This protein binds this small molecule.
Small molecule (SMILES): O=P(O)(O)OC[C@H]1O[C@H](O[P](=O)(O)OP(=O)(O)O)[C@H](O)[C@@H]1O

Binding-site contacts:
Ligand atom O2P contacts residue GLY99 of chain 2.B at 2.8 Å (h-bond).
Ligand atom O5 contacts residue ASP97 of chain 2.B at 3.7 Å.
Ligand atom O2A contacts residue PHE63 of chain 2.B at 2.7 Å (h-bond).
Ligand atom PB contacts residue MG1 of chain 2.F at 3.1 Å.
Ligand atom PA contacts residue MG1 of chain 2.F at 3.3 Å.
Ligand atom C3 contacts residue MG1 of chain 2.F at 3.0 Å.
Ligand atom O3B contacts residue MG1 of chain 2.F at 2.0 Å.
Ligand atom O3 contacts residue ASP93 of chain 2.B at 2.6 Å (salt-bridge).
Ligand atom PB contacts residue THR38 of chain 2.B at 3.6 Å.
Ligand atom O3P contacts residue THR98 of chain 2.B at 3.7 Å.
Ligand atom C4 contacts residue THR101 of chain 2.B at 3.7 Å.
Ligand atom O2 contacts residue ASP94 of chain 2.B at 2.8 Å (salt-bridge).
Ligand atom O2B contacts residue THR38 of chain 2.B at 2.5 Å (h-bond).
Ligand atom P contacts residue THR98 of chain 2.B at 3.6 Å.
Ligand atom O3P contacts residue GLU100 of chain 2.B at 3.6 Å.
Ligand atom O2P contacts residue THR98 of chain 2.B at 3.1 Å (h-bond).
Ligand atom C3 contacts residue ASP93 of chain 2.B at 3.3 Å.
Ligand atom P contacts residue ASP97 of chain 2.B at 3.7 Å.
Ligand atom C3 contacts residue VAL95 of chain 2.B at 3.5 Å (hydrophobic).
Ligand atom C1 contacts residue MG1 of chain 2.F at 3.0 Å.
Ligand atom C5 contacts residue VAL95 of chain 2.B at 3.3 Å (hydrophobic).
Ligand atom O3 contacts residue THR101 of chain 2.B at 3.7 Å.
Ligand atom O3B contacts residue THR38 of chain 2.B at 3.0 Å (h-bond).
Ligand atom O1 contacts residue MG1 of chain 2.F at 2.2 Å.
Ligand atom O3P contacts residue PHE63 of chain 2.B at 3.4 Å.
Ligand atom O3B contacts residue LEU37 of chain 2.B at 3.6 Å.
Ligand atom O2 contacts residue ASP93 of chain 2.B at 3.5 Å (salt-bridge).
Ligand atom O3P contacts residue THR101 of chain 2.B at 2.7 Å (h-bond).
Ligand atom O3 contacts residue MG1 of chain 2.F at 2.3 Å.
Ligand atom O2 contacts residue MG1 of chain 2.F at 2.0 Å.
Ligand atom O1P contacts residue ASP97 of chain 2.B at 3.3 Å.
Ligand atom O2P contacts residue ALA96 of chain 2.B at 3.8 Å.
Ligand atom C2 contacts residue ASP94 of chain 2.B at 3.3 Å.
Ligand atom O3A contacts residue LYS62 of chain 2.B at 3.2 Å.
Ligand atom C2 contacts residue MG1 of chain 2.F at 2.8 Å.
Ligand atom O3A contacts residue MG1 of chain 2.F at 3.3 Å.
Ligand atom O2P contacts residue ASP97 of chain 2.B at 2.8 Å (salt-bridge).
Ligand atom O1P contacts residue THR98 of chain 2.B at 2.6 Å (h-bond).
Ligand atom O3B contacts residue GLY39 of chain 2.B at 2.8 Å (h-bond).
Ligand atom O2A contacts residue LYS62 of chain 2.B at 3.6 Å.

Sequence of chain 2.B:
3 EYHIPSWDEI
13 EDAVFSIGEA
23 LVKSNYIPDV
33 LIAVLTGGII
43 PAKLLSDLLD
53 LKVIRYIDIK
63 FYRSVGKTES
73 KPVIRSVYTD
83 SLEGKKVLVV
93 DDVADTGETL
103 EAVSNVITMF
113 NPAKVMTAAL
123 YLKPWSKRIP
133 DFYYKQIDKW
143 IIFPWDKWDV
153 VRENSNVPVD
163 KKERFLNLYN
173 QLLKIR